Sequence of chain 1.B:
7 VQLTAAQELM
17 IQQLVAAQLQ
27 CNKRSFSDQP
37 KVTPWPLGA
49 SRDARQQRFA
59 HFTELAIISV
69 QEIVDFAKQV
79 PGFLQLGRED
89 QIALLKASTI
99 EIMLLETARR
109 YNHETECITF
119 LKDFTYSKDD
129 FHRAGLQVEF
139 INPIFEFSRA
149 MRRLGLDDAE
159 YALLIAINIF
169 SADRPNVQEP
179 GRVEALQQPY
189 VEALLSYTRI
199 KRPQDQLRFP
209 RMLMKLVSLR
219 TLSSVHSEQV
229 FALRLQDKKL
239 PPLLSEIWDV

The small molecule below binds the protein below.
Small molecule (SMILES): C[C@H](CC[C@@H]1OC1(C)C)[C@H]1CC[C@H]2[C@@H]3CC=C4C[C@@H](O)CC[C@]4(C)[C@H]3CC[C@]12C

Binding-site contacts:
Ligand atom C12 contacts residue THR105 of chain 1.B at 4.1 Å.
Ligand atom C13 contacts residue PHE60 of chain 1.B at 3.4 Å (hydrophobic).
Ligand atom O27 contacts residue HIS224 of chain 1.B at 3.5 Å (h-bond).
Ligand atom C11 contacts residue THR105 of chain 1.B at 3.7 Å.
Ligand atom C1 contacts residue PHE118 of chain 1.B at 4.1 Å (hydrophobic).
Ligand atom C4 contacts residue LEU63 of chain 1.B at 3.6 Å (hydrophobic).
Ligand atom C19 contacts residue ARG108 of chain 1.B at 3.4 Å.
Ligand atom C22 contacts residue GLU70 of chain 1.B at 3.2 Å.
Ligand atom C14 contacts residue SER67 of chain 1.B at 4.0 Å.
Ligand atom C11 contacts residue MET101 of chain 1.B at 3.8 Å (hydrophobic).
Ligand atom C18 contacts residue PHE32 of chain 1.B at 3.4 Å (hydrophobic).
Ligand atom O24 contacts residue PHE32 of chain 1.B at 4.0 Å.
Ligand atom C6 contacts residue PHE118 of chain 1.B at 4.2 Å (hydrophobic).
Ligand atom C12 contacts residue PHE129 of chain 1.B at 3.9 Å (hydrophobic).
Ligand atom C8 contacts residue THR105 of chain 1.B at 3.3 Å.
Ligand atom O24 contacts residue ASN28 of chain 1.B at 3.5 Å (h-bond).
Ligand atom C9 contacts residue LEU63 of chain 1.B at 4.2 Å (hydrophobic).
Ligand atom C29 contacts residue GLN227 of chain 1.B at 4.1 Å.
Ligand atom C4 contacts residue PHE118 of chain 1.B at 4.0 Å (hydrophobic).
Ligand atom O24 contacts residue ARG108 of chain 1.B at 3.4 Å (salt-bridge).
Ligand atom C29 contacts residue LEU231 of chain 1.B at 3.2 Å (hydrophobic).
Ligand atom O24 contacts residue GLU70 of chain 1.B at 3.1 Å (salt-bridge).
Ligand atom C4 contacts residue ALA64 of chain 1.B at 4.0 Å (hydrophobic).
Ligand atom C15 contacts residue SER67 of chain 1.B at 3.5 Å.
Ligand atom C9 contacts residue PHE118 of chain 1.B at 4.1 Å (hydrophobic).
Ligand atom C9 contacts residue SER67 of chain 1.B at 4.0 Å.
Ligand atom C15 contacts residue GLU104 of chain 1.B at 3.7 Å.
Ligand atom C3 contacts residue SER67 of chain 1.B at 4.2 Å.
Ligand atom C28 contacts residue THR61 of chain 1.B at 3.9 Å.
Ligand atom C8 contacts residue MET101 of chain 1.B at 3.8 Å (hydrophobic).
Ligand atom C16 contacts residue PHE118 of chain 1.B at 3.5 Å (hydrophobic).
Ligand atom C20 contacts residue PHE138 of chain 1.B at 3.9 Å (hydrophobic).
Ligand atom C19 contacts residue GLU104 of chain 1.B at 3.4 Å.
Ligand atom C29 contacts residue LEU134 of chain 1.B at 4.1 Å (hydrophobic).
Ligand atom C6 contacts residue PHE60 of chain 1.B at 3.6 Å (hydrophobic).
Ligand atom C12 contacts residue PHE118 of chain 1.B at 3.5 Å (hydrophobic).
Ligand atom O27 contacts residue TRP246 of chain 1.B at 3.4 Å.
Ligand atom C22 contacts residue PHE32 of chain 1.B at 4.0 Å (hydrophobic).
Ligand atom C25 contacts residue HIS224 of chain 1.B at 3.8 Å.
Ligand atom C22 contacts residue ARG108 of chain 1.B at 4.0 Å.